Sequence of chain 1.A:
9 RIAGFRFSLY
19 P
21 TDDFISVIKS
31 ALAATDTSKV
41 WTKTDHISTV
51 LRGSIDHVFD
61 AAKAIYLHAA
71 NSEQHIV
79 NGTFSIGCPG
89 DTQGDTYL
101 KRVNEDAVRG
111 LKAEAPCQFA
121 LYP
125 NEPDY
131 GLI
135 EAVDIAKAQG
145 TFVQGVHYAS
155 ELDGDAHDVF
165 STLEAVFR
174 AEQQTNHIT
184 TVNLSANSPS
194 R

Binding-site contacts:
Ligand atom C5 contacts residue ILE133 of chain 1.B at 4.0 Å (hydrophobic).
Ligand atom S1 contacts residue ILE133 of chain 1.B at 4.2 Å.
Ligand atom C7A contacts residue TYR152 of chain 1.B at 3.8 Å (hydrophobic).
Ligand atom N4A contacts residue LEU121 of chain 1.B at 3.1 Å (h-bond).
Ligand atom CM2 contacts residue SER154 of chain 1.B at 3.5 Å.
Ligand atom N3A contacts residue LEU121 of chain 1.B at 3.0 Å (h-bond).
Ligand atom N1A contacts residue ALA153 of chain 1.B at 3.6 Å.
Ligand atom C5A contacts residue ILE133 of chain 1.B at 4.1 Å (hydrophobic).
Ligand atom N4A contacts residue TYR122 of chain 1.B at 4.3 Å.
Ligand atom C6A contacts residue SER154 of chain 1.B at 3.2 Å.
Ligand atom C2A contacts residue PHE119 of chain 1.B at 3.8 Å (hydrophobic).
Ligand atom N4A contacts residue ALA120 of chain 1.B at 4.1 Å.
Ligand atom C6 contacts residue ILE133 of chain 1.B at 4.3 Å (hydrophobic).
Ligand atom C4A contacts residue ALA120 of chain 1.B at 3.9 Å (hydrophobic).
Ligand atom CM2 contacts residue PHE119 of chain 1.B at 3.2 Å (hydrophobic).
Ligand atom C2A contacts residue ILE133 of chain 1.B at 3.9 Å (hydrophobic).
Ligand atom C5A contacts residue ALA153 of chain 1.B at 4.1 Å (hydrophobic).
Ligand atom C4A contacts residue LEU121 of chain 1.B at 3.7 Å (hydrophobic).
Ligand atom O1 contacts residue MSE130 of chain 1.B at 2.8 Å.
Ligand atom C4A contacts residue ILE133 of chain 1.B at 3.8 Å (hydrophobic).
Ligand atom CM2 contacts residue LEU121 of chain 1.B at 4.0 Å (hydrophobic).
Ligand atom C2A contacts residue LEU121 of chain 1.B at 3.9 Å (hydrophobic).
Ligand atom C7 contacts residue ILE133 of chain 1.B at 3.5 Å (hydrophobic).
Ligand atom N3A contacts residue PHE119 of chain 1.B at 4.1 Å.
Ligand atom O1 contacts residue TYR129 of chain 1.B at 3.8 Å.
Ligand atom C7 contacts residue TYR129 of chain 1.B at 4.3 Å (hydrophobic).
Ligand atom N1A contacts residue SER154 of chain 1.B at 2.3 Å (h-bond).
Ligand atom O1 contacts residue PRO87 of chain 1.A at 3.3 Å.
Ligand atom S1 contacts residue HIS180 of chain 1.A at 3.4 Å (h-bond).
Ligand atom C6A contacts residue ALA153 of chain 1.B at 3.4 Å (hydrophobic).
Ligand atom C2A contacts residue ALA120 of chain 1.B at 4.1 Å (hydrophobic).
Ligand atom N4A contacts residue ILE133 of chain 1.B at 3.8 Å.
Ligand atom C7 contacts residue MSE130 of chain 1.B at 3.8 Å.
Ligand atom C4 contacts residue ILE133 of chain 1.B at 4.2 Å (hydrophobic).
Ligand atom N3A contacts residue ILE133 of chain 1.B at 3.7 Å.
Ligand atom C7A contacts residue ALA153 of chain 1.B at 3.8 Å (hydrophobic).
Ligand atom C2A contacts residue SER154 of chain 1.B at 3.3 Å.
Ligand atom N1A contacts residue PHE119 of chain 1.B at 3.8 Å.
Ligand atom N3A contacts residue ALA120 of chain 1.B at 3.5 Å.
Ligand atom CM4 contacts residue ILE133 of chain 1.B at 3.9 Å (hydrophobic).

Sequence of chain 1.B:
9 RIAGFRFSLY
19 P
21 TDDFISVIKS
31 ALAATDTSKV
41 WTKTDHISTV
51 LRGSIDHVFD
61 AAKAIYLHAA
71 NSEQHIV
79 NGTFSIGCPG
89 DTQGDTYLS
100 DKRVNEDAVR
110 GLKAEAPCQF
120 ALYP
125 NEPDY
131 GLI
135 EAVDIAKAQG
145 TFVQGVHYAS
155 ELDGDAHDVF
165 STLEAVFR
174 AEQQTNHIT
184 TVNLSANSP

This small molecule binds to this protein.
Small molecule (SMILES): Cc1ncc(C[n+]2csc(CCO)c2C)c(N)n1